Sequence of chain 1.B:
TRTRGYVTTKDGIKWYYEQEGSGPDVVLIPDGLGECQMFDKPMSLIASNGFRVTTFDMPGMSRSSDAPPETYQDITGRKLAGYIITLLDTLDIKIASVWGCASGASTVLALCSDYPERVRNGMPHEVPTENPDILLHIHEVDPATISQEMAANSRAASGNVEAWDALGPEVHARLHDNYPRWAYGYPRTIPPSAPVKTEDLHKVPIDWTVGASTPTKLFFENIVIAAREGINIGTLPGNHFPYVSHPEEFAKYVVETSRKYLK

A small-molecule ligand and the protein it binds are described below.
Small molecule (SMILES): C[C@H]1CCC[C@H](O)CCC/C=C/c2cc(O)cc(O)c2C(=O)O1

Binding-site contacts:
Ligand atom OAD contacts residue GLY33 of chain 1.B at 3.6 Å.
Ligand atom CAO contacts residue SER155 of chain 1.B at 3.8 Å.
Ligand atom CAR contacts residue PRO188 of chain 1.B at 4.0 Å (hydrophobic).
Ligand atom CAA contacts residue TRP183 of chain 1.B at 3.5 Å (hydrophobic).
Ligand atom OAP contacts residue HIS241 of chain 1.B at 3.2 Å (h-bond).
Ligand atom CAS contacts residue TRP183 of chain 1.B at 3.5 Å (hydrophobic).
Ligand atom CAI contacts residue PRO129 of chain 1.B at 3.9 Å (hydrophobic).
Ligand atom CAR contacts residue PRO129 of chain 1.B at 3.8 Å (hydrophobic).
Ligand atom OAC contacts residue ASN132 of chain 1.B at 2.6 Å (h-bond).
Ligand atom CAJ contacts residue PHE220 of chain 1.B at 3.6 Å (hydrophobic).
Ligand atom OAE contacts residue ALA158 of chain 1.B at 4.0 Å.
Ligand atom OAE contacts residue ASN154 of chain 1.B at 3.3 Å (h-bond).
Ligand atom CAA contacts residue LEU34 of chain 1.B at 3.6 Å (hydrophobic).
Ligand atom CAQ contacts residue HIS241 of chain 1.B at 3.9 Å.
Ligand atom OAB contacts residue GLY33 of chain 1.B at 2.8 Å (h-bond).
Ligand atom OAB contacts residue TRP183 of chain 1.B at 4.0 Å.
Ligand atom OAD contacts residue SER104 of chain 1.B at 3.1 Å (h-bond).
Ligand atom CAI contacts residue ASN132 of chain 1.B at 3.2 Å.
Ligand atom CAR contacts residue ASN132 of chain 1.B at 3.3 Å.
Ligand atom OAC contacts residue PRO188 of chain 1.B at 3.5 Å.
Ligand atom OAC contacts residue ILE191 of chain 1.B at 3.9 Å.
Ligand atom OAP contacts residue ALA103 of chain 1.B at 3.8 Å.
Ligand atom OAC contacts residue PRO192 of chain 1.B at 3.1 Å.
Ligand atom CAM contacts residue HIS241 of chain 1.B at 3.2 Å.
Ligand atom CAL contacts residue SER155 of chain 1.B at 3.6 Å.
Ligand atom CAU contacts residue ALA103 of chain 1.B at 3.7 Å (hydrophobic).
Ligand atom CAQ contacts residue TRP183 of chain 1.B at 4.0 Å (hydrophobic).
Ligand atom OAB contacts residue SER104 of chain 1.B at 3.7 Å.
Ligand atom CAQ contacts residue GLY33 of chain 1.B at 3.9 Å.
Ligand atom OAE contacts residue ILE135 of chain 1.B at 3.9 Å.
Ligand atom CAL contacts residue MET151 of chain 1.B at 3.9 Å (hydrophobic).
Ligand atom CAV contacts residue HIS241 of chain 1.B at 3.6 Å.
Ligand atom CAH contacts residue ILE191 of chain 1.B at 3.6 Å (hydrophobic).
Ligand atom OAD contacts residue TRP183 of chain 1.B at 3.0 Å (h-bond).
Ligand atom OAB contacts residue ALA103 of chain 1.B at 2.9 Å.
Ligand atom CAQ contacts residue ALA103 of chain 1.B at 3.2 Å (hydrophobic).
Ligand atom OAD contacts residue TYR187 of chain 1.B at 3.5 Å.
Ligand atom OAC contacts residue PRO129 of chain 1.B at 3.8 Å.
Ligand atom CAU contacts residue TRP183 of chain 1.B at 3.8 Å (hydrophobic).
Ligand atom CAM contacts residue PHE242 of chain 1.B at 3.9 Å (hydrophobic).